Sequence of chain 21.A:
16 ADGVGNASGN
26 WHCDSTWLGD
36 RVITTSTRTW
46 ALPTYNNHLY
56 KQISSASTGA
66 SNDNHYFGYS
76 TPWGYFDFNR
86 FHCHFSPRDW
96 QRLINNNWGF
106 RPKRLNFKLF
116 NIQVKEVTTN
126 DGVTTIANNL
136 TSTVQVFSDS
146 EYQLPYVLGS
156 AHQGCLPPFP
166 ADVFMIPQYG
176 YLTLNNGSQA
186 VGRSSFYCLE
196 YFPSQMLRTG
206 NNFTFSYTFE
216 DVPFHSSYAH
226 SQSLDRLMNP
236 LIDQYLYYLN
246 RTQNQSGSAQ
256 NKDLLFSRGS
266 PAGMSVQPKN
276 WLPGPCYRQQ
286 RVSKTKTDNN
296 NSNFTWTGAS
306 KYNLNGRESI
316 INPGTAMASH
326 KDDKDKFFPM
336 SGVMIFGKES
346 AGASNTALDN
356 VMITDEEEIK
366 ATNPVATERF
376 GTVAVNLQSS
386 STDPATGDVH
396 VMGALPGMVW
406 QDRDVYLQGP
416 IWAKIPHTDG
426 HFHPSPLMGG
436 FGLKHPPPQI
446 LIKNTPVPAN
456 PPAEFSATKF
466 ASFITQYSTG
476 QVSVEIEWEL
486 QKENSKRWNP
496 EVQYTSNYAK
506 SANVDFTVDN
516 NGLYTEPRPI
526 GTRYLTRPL

This protein binds this small molecule.
Small molecule (SMILES): Nc1ccnc(=O)[nH]1

Sequence of chain 24.A:
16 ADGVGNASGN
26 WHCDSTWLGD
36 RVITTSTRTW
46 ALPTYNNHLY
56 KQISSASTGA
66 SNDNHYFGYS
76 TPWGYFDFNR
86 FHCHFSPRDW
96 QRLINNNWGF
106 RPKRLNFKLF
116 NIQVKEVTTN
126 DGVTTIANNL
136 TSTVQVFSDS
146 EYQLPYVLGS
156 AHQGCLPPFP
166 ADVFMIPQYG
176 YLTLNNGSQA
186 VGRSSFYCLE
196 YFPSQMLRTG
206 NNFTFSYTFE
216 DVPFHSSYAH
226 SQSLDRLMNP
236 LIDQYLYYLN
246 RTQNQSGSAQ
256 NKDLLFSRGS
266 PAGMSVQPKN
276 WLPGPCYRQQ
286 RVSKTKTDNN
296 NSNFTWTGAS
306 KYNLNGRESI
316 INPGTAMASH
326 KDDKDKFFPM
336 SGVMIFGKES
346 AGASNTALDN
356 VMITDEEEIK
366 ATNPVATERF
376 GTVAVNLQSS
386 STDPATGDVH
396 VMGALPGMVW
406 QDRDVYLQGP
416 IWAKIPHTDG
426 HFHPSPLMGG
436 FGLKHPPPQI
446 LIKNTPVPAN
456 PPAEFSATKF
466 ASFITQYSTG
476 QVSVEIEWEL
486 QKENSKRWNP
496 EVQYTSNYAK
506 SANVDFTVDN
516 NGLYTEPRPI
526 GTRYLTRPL

Binding-site contacts:
Ligand atom O2 contacts residue HIS426 of chain 21.A at 2.9 Å (h-bond).
Ligand atom N4 contacts residue HIS426 of chain 21.A at 3.8 Å.
Ligand atom C6 contacts residue CYT1 of chain 24.B at 3.4 Å.
Ligand atom C5 contacts residue PHE427 of chain 24.A at 3.9 Å (hydrophobic).
Ligand atom C2 contacts residue HIS426 of chain 21.A at 3.2 Å.
Ligand atom C5 contacts residue CYT1 of chain 24.B at 3.0 Å.
Ligand atom O2 contacts residue GLY425 of chain 21.A at 3.4 Å.
Ligand atom C4 contacts residue PHE427 of chain 24.A at 4.2 Å (hydrophobic).
Ligand atom N1 contacts residue HIS428 of chain 24.A at 3.2 Å (h-bond).
Ligand atom C6 contacts residue PHE427 of chain 24.A at 4.4 Å (hydrophobic).
Ligand atom C6 contacts residue HIS428 of chain 24.A at 3.9 Å.
Ligand atom C4 contacts residue CYT1 of chain 24.B at 4.2 Å.
Ligand atom O2 contacts residue HIS428 of chain 24.A at 3.5 Å (h-bond).
Ligand atom N4 contacts residue PHE427 of chain 21.A at 3.2 Å.
Ligand atom C2 contacts residue HIS428 of chain 24.A at 3.8 Å.
Ligand atom O2 contacts residue TRP405 of chain 24.A at 4.5 Å.
Ligand atom N4 contacts residue PHE427 of chain 24.A at 4.4 Å.
Ligand atom N4 contacts residue CYT1 of chain 28.B at 3.0 Å.
Ligand atom N3 contacts residue PHE427 of chain 21.A at 4.2 Å.
Ligand atom C4 contacts residue PHE427 of chain 21.A at 4.0 Å (hydrophobic).
Ligand atom C4 contacts residue CYT1 of chain 28.B at 4.1 Å.
Ligand atom C4 contacts residue HIS426 of chain 21.A at 3.6 Å.
Ligand atom N3 contacts residue HIS426 of chain 21.A at 2.6 Å (h-bond).
Ligand atom N4 contacts residue HIS428 of chain 21.A at 4.0 Å.